The small molecule below binds the protein below.
Small molecule (SMILES): Cc1nc(OCc2nc(-c3ccccc3)cn2C)c2ncn(C)c2n1

Sequence of chain 1.A:
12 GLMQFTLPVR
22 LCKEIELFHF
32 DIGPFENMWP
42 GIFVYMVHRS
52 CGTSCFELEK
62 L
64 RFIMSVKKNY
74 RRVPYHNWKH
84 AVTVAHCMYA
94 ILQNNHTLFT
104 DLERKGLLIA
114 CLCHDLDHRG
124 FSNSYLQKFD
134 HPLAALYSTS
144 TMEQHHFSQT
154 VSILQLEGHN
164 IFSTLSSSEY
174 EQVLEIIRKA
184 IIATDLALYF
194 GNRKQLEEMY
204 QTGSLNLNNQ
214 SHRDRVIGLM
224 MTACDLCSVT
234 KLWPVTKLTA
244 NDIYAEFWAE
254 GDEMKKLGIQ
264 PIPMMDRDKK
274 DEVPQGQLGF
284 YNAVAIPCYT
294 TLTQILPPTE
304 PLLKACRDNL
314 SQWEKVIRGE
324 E

Binding-site contacts:
Ligand atom C3 contacts residue PHE283 of chain 1.A at 3.6 Å (hydrophobic).
Ligand atom C21 contacts residue GLU275 of chain 1.A at 3.6 Å.
Ligand atom N4 contacts residue PHE283 of chain 1.A at 3.7 Å.
Ligand atom N10 contacts residue PHE250 of chain 1.A at 3.7 Å.
Ligand atom C22 contacts residue GLU275 of chain 1.A at 3.5 Å.
Ligand atom C12 contacts residue GLN280 of chain 1.A at 3.1 Å.
Ligand atom C20 contacts residue MET267 of chain 1.A at 3.6 Å (hydrophobic).
Ligand atom N14 contacts residue GLY279 of chain 1.A at 3.5 Å (h-bond).
Ligand atom C12 contacts residue TYR247 of chain 1.A at 3.3 Å (hydrophobic).
Ligand atom C25 contacts residue ILE246 of chain 1.A at 3.6 Å (hydrophobic).
Ligand atom C7 contacts residue PHE283 of chain 1.A at 3.4 Å (hydrophobic).
Ligand atom N14 contacts residue MET267 of chain 1.A at 3.5 Å.
Ligand atom C16 contacts residue GLY279 of chain 1.A at 3.4 Å.
Ligand atom N4 contacts residue GLN280 of chain 1.A at 3.2 Å (h-bond).
Ligand atom C25 contacts residue VAL232 of chain 1.A at 3.7 Å (hydrophobic).
Ligand atom C20 contacts residue TYR247 of chain 1.A at 3.5 Å (hydrophobic).
Ligand atom N17 contacts residue GLY279 of chain 1.A at 3.7 Å.
Ligand atom N17 contacts residue TYR247 of chain 1.A at 2.6 Å (h-bond).
Ligand atom C21 contacts residue VAL276 of chain 1.A at 3.6 Å (hydrophobic).
Ligand atom N2 contacts residue PHE283 of chain 1.A at 3.6 Å.
Ligand atom C15 contacts residue MET267 of chain 1.A at 3.4 Å (hydrophobic).
Ligand atom N10 contacts residue PHE283 of chain 1.A at 3.5 Å.
Ligand atom C15 contacts residue GLY279 of chain 1.A at 3.6 Å.
Ligand atom C19 contacts residue MET267 of chain 1.A at 3.6 Å (hydrophobic).
Ligand atom C23 contacts residue PRO266 of chain 1.A at 3.7 Å (hydrophobic).
Ligand atom C16 contacts residue TYR247 of chain 1.A at 3.7 Å (hydrophobic).
Ligand atom C23 contacts residue MET267 of chain 1.A at 3.7 Å (hydrophobic).
Ligand atom C1 contacts residue PHE283 of chain 1.A at 3.6 Å (hydrophobic).
Ligand atom C6 contacts residue PHE283 of chain 1.A at 3.4 Å (hydrophobic).
Ligand atom C18 contacts residue MET267 of chain 1.A at 3.6 Å (hydrophobic).
Ligand atom C13 contacts residue TYR247 of chain 1.A at 3.3 Å (hydrophobic).
Ligand atom C18 contacts residue PHE283 of chain 1.A at 3.7 Å (hydrophobic).
Ligand atom O5 contacts residue PHE283 of chain 1.A at 3.5 Å.
Ligand atom C25 contacts residue GLN280 of chain 1.A at 3.6 Å.
Ligand atom C16 contacts residue MET267 of chain 1.A at 3.6 Å (hydrophobic).
Ligand atom C13 contacts residue GLY279 of chain 1.A at 3.6 Å.
Ligand atom C19 contacts residue GLY279 of chain 1.A at 3.5 Å.
Ligand atom C11 contacts residue LEU229 of chain 1.A at 3.3 Å (hydrophobic).
Ligand atom C22 contacts residue PRO266 of chain 1.A at 3.7 Å (hydrophobic).
Ligand atom N17 contacts residue MET267 of chain 1.A at 3.7 Å.